Binding-site contacts:
Ligand atom C7 contacts residue ASN156 of chain 1.B at 3.0 Å.
Ligand atom C5 contacts residue SER158 of chain 1.B at 4.2 Å.
Ligand atom O5 contacts residue ASN156 of chain 1.B at 2.3 Å (h-bond).
Ligand atom C1 contacts residue ASN156 of chain 1.B at 1.4 Å.
Ligand atom C8 contacts residue ASN156 of chain 1.B at 4.3 Å.
Ligand atom C3 contacts residue ASN156 of chain 1.B at 3.8 Å.
Ligand atom O7 contacts residue GLU152 of chain 1.B at 4.0 Å.
Ligand atom N2 contacts residue ASN156 of chain 1.B at 2.9 Å (h-bond).
Ligand atom O7 contacts residue ASN156 of chain 1.B at 2.8 Å (h-bond).
Ligand atom C4 contacts residue ASN156 of chain 1.B at 4.3 Å.
Ligand atom C6 contacts residue SER158 of chain 1.B at 3.1 Å.
Ligand atom C2 contacts residue ASN156 of chain 1.B at 2.5 Å.
Ligand atom C5 contacts residue ASN156 of chain 1.B at 3.6 Å.
Ligand atom O6 contacts residue SER158 of chain 1.B at 3.9 Å.

A protein and the small-molecule ligand that binds it are described below.
Small molecule (SMILES): CC(=O)N[C@@H]1[C@@H](O)[C@H](O)[C@@H](CO)O[C@H]1O

Sequence of chain 1.B:
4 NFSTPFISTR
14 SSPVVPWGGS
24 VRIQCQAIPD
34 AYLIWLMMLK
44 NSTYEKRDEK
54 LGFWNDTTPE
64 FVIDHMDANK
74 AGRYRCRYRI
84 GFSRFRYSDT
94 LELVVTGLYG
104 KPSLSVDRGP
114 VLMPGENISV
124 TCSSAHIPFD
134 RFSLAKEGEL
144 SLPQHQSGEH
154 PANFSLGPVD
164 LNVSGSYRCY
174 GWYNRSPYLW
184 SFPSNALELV